Binding-site contacts:
Ligand atom C3 contacts residue GLY90 of chain 1.A at 3.8 Å.
Ligand atom C26 contacts residue TYR20 of chain 1.A at 3.0 Å (hydrophobic).
Ligand atom C28 contacts residue GLU91 of chain 1.A at 3.8 Å.
Ligand atom C14 contacts residue ASP148 of chain 1.A at 3.8 Å.
Ligand atom O37 contacts residue VAL68 of chain 1.A at 3.2 Å.
Ligand atom C6 contacts residue LEU137 of chain 1.A at 3.5 Å (hydrophobic).
Ligand atom N4 contacts residue GLU134 of chain 1.A at 3.0 Å (salt-bridge).
Ligand atom C13 contacts residue SER147 of chain 1.A at 3.7 Å.
Ligand atom C23 contacts residue GLU91 of chain 1.A at 3.5 Å.
Ligand atom C10 contacts residue SER147 of chain 1.A at 3.8 Å.
Ligand atom O5 contacts residue CYS87 of chain 1.A at 2.8 Å (h-bond).
Ligand atom O6 contacts residue GLU134 of chain 1.A at 3.6 Å.
Ligand atom C17 contacts residue VAL23 of chain 1.A at 3.6 Å (hydrophobic).
Ligand atom O5 contacts residue GLU85 of chain 1.A at 3.6 Å (salt-bridge).
Ligand atom C8 contacts residue GLU85 of chain 1.A at 3.5 Å.
Ligand atom C27 contacts residue ASN135 of chain 1.A at 3.2 Å.
Ligand atom N1 contacts residue ALA36 of chain 1.A at 3.3 Å.
Ligand atom C24 contacts residue GLU91 of chain 1.A at 3.2 Å.
Ligand atom C16 contacts residue ASP148 of chain 1.A at 3.7 Å.
Ligand atom C25 contacts residue LEU15 of chain 1.A at 3.4 Å (hydrophobic).
Ligand atom C8 contacts residue ALA36 of chain 1.A at 3.6 Å (hydrophobic).
Ligand atom C10 contacts residue LEU137 of chain 1.A at 3.8 Å (hydrophobic).
Ligand atom O37 contacts residue SER147 of chain 1.A at 2.9 Å (h-bond).
Ligand atom C15 contacts residue ASP148 of chain 1.A at 3.4 Å.
Ligand atom C11 contacts residue SER147 of chain 1.A at 3.6 Å.
Ligand atom N1 contacts residue GLU85 of chain 1.A at 2.8 Å (salt-bridge).
Ligand atom C8 contacts residue LEU137 of chain 1.A at 3.7 Å (hydrophobic).
Ligand atom C13 contacts residue LEU84 of chain 1.A at 3.7 Å (hydrophobic).
Ligand atom N4 contacts residue GLU91 of chain 1.A at 2.6 Å (salt-bridge).
Ligand atom O4 contacts residue GLY16 of chain 1.A at 3.5 Å.
Ligand atom C28 contacts residue GLU134 of chain 1.A at 3.3 Å.
Ligand atom O5 contacts residue TYR86 of chain 1.A at 3.4 Å.
Ligand atom C27 contacts residue GLU134 of chain 1.A at 3.6 Å.
Ligand atom C9 contacts residue ALA36 of chain 1.A at 3.7 Å (hydrophobic).
Ligand atom C7 contacts residue LEU137 of chain 1.A at 3.4 Å (hydrophobic).
Ligand atom C3 contacts residue CYS87 of chain 1.A at 3.5 Å (hydrophobic).
Ligand atom N2 contacts residue VAL23 of chain 1.A at 3.7 Å.
Ligand atom C12 contacts residue SER147 of chain 1.A at 3.6 Å.
Ligand atom C1 contacts residue LEU15 of chain 1.A at 3.8 Å (hydrophobic).
Ligand atom C4 contacts residue CYS87 of chain 1.A at 3.5 Å (hydrophobic).

Sequence of chain 1.A:
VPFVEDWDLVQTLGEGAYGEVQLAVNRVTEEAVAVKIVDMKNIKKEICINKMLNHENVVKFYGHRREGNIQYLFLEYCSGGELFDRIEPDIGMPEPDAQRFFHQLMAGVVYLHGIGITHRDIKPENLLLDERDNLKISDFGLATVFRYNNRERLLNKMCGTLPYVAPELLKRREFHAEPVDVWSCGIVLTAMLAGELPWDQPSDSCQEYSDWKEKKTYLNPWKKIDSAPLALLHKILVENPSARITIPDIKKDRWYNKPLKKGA

The protein below binds the small molecule below.
Small molecule (SMILES): CN[C@@H]1C[C@H]2O[C@@](C)([C@@H]1OC)n1c3ccccc3c3c4c(c5c6ccccc6n2c5c31)C(=O)N[C@@H]4O